Sequence of chain 1.SA:
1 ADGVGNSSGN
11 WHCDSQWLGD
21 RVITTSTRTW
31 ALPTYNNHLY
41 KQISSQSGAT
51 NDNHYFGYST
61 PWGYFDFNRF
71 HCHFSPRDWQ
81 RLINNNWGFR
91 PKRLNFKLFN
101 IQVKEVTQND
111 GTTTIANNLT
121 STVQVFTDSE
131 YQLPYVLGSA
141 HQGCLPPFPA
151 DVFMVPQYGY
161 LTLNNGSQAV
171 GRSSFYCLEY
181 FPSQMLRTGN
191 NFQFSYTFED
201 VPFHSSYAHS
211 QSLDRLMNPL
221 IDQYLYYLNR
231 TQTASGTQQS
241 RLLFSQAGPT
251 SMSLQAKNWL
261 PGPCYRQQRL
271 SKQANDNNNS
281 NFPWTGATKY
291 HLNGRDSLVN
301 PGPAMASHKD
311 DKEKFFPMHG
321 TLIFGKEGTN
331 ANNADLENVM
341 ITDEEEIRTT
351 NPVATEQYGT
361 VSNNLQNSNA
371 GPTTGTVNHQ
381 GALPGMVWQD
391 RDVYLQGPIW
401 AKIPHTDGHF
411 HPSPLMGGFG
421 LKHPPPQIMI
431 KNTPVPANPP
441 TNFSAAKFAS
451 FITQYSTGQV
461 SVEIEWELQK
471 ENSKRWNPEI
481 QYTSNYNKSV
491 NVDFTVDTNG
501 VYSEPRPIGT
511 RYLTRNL

Sequence of chain 1.QA:
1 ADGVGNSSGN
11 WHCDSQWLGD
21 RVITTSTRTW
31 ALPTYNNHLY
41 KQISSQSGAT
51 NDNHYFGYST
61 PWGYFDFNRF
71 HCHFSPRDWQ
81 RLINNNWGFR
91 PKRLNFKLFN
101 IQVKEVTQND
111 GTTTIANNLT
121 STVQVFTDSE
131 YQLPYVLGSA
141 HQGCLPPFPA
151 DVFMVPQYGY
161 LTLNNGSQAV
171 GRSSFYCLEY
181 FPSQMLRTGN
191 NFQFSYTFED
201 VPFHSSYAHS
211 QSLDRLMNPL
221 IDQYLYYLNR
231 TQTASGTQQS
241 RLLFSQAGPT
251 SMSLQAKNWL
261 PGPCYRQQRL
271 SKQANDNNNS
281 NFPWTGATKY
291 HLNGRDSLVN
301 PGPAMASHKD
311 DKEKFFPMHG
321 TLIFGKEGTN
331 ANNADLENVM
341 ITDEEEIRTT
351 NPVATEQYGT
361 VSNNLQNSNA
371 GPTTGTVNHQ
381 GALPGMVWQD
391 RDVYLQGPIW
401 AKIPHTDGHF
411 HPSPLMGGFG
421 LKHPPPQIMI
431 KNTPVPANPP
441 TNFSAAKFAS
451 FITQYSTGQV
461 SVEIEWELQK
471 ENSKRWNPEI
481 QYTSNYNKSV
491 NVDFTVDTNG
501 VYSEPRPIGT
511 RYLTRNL

Binding-site contacts:
Ligand atom N6 contacts residue PRO412 of chain 1.SA at 3.6 Å.
Ligand atom N6 contacts residue GLY420 of chain 1.SA at 3.6 Å.
Ligand atom C2' contacts residue HIS411 of chain 1.SA at 4.3 Å.
Ligand atom N6 contacts residue VAL201 of chain 1.SA at 4.5 Å.
Ligand atom N6 contacts residue SER413 of chain 1.SA at 3.6 Å.
Ligand atom C5 contacts residue PRO412 of chain 1.SA at 4.1 Å (hydrophobic).
Ligand atom O1P contacts residue PRO202 of chain 1.SA at 4.1 Å.
Ligand atom C5' contacts residue PRO202 of chain 1.SA at 4.2 Å (hydrophobic).
Ligand atom N9 contacts residue PRO202 of chain 1.SA at 4.3 Å.
Ligand atom N1 contacts residue PRO412 of chain 1.SA at 3.7 Å.
Ligand atom C5 contacts residue PRO202 of chain 1.SA at 3.9 Å (hydrophobic).
Ligand atom N9 contacts residue HIS411 of chain 1.SA at 4.5 Å.
Ligand atom C2 contacts residue PRO202 of chain 1.SA at 4.0 Å (hydrophobic).
Ligand atom N7 contacts residue SER413 of chain 1.SA at 4.3 Å.
Ligand atom C6 contacts residue PRO412 of chain 1.SA at 3.6 Å (hydrophobic).
Ligand atom C6 contacts residue GLY420 of chain 1.SA at 4.3 Å.
Ligand atom C6 contacts residue VAL201 of chain 1.SA at 4.5 Å (hydrophobic).
Ligand atom O4' contacts residue PRO202 of chain 1.SA at 4.4 Å.
Ligand atom N3 contacts residue PRO412 of chain 1.SA at 4.0 Å.
Ligand atom C2 contacts residue GLY420 of chain 1.SA at 3.8 Å.
Ligand atom C4 contacts residue PRO412 of chain 1.SA at 4.1 Å (hydrophobic).
Ligand atom N1 contacts residue VAL201 of chain 1.SA at 4.0 Å.
Ligand atom N7 contacts residue PRO202 of chain 1.SA at 4.2 Å.
Ligand atom O5' contacts residue PRO202 of chain 1.SA at 4.1 Å.
Ligand atom C6 contacts residue SER413 of chain 1.SA at 4.4 Å.
Ligand atom C8 contacts residue PRO202 of chain 1.SA at 4.4 Å (hydrophobic).
Ligand atom C2 contacts residue PRO412 of chain 1.SA at 4.2 Å (hydrophobic).
Ligand atom O3P contacts residue PRO202 of chain 1.SA at 4.1 Å.
Ligand atom N1 contacts residue PRO202 of chain 1.SA at 4.0 Å.
Ligand atom C4 contacts residue PRO202 of chain 1.SA at 4.0 Å (hydrophobic).
Ligand atom P contacts residue PRO202 of chain 1.SA at 4.4 Å.
Ligand atom N3 contacts residue PRO202 of chain 1.SA at 4.2 Å.
Ligand atom O3' contacts residue HIS409 of chain 1.QA at 4.4 Å.
Ligand atom N9 contacts residue PRO412 of chain 1.SA at 4.4 Å.
Ligand atom C6 contacts residue PRO202 of chain 1.SA at 4.0 Å (hydrophobic).
Ligand atom C8 contacts residue HIS411 of chain 1.SA at 3.4 Å.
Ligand atom N7 contacts residue HIS411 of chain 1.SA at 3.7 Å.
Ligand atom N1 contacts residue GLY420 of chain 1.SA at 3.2 Å (h-bond).

A small-molecule ligand and the protein it binds are described below.
Small molecule (SMILES): Nc1ncnc2c1ncn2[C@H]1C[C@H](O)[C@@H](COP(=O)(O)O)O1